The small molecule below binds the protein below.
Small molecule (SMILES): CC(=O)N[C@@H]1[C@@H](O)[C@H](O)[C@@H](CO)O[C@H]1O

Sequence of chain 1.E:
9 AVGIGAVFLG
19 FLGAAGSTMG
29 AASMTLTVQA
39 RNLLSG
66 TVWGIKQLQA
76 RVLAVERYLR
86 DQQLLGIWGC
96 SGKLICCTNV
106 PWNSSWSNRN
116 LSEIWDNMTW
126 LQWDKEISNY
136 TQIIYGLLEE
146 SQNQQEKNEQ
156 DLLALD

Binding-site contacts:
Ligand atom C8 contacts residue ASN58 of chain 1.F at 4.4 Å.
Ligand atom C4 contacts residue ASN58 of chain 1.F at 4.2 Å.
Ligand atom C2 contacts residue ASN58 of chain 1.F at 2.5 Å.
Ligand atom C7 contacts residue GLY24 of chain 1.E at 3.8 Å.
Ligand atom O7 contacts residue GLY57 of chain 1.F at 4.2 Å.
Ligand atom C2 contacts residue GLY24 of chain 1.E at 4.3 Å.
Ligand atom N2 contacts residue GLY24 of chain 1.E at 4.4 Å.
Ligand atom C5 contacts residue ASN58 of chain 1.F at 3.7 Å.
Ligand atom C7 contacts residue GLY57 of chain 1.F at 4.1 Å.
Ligand atom O7 contacts residue ASN58 of chain 1.F at 3.1 Å (h-bond).
Ligand atom C7 contacts residue ASN58 of chain 1.F at 3.4 Å.
Ligand atom O5 contacts residue ASN58 of chain 1.F at 2.4 Å (h-bond).
Ligand atom C8 contacts residue GLY57 of chain 1.F at 3.7 Å.
Ligand atom C1 contacts residue GLY24 of chain 1.E at 4.4 Å.
Ligand atom C1 contacts residue ASN58 of chain 1.F at 1.4 Å.
Ligand atom O7 contacts residue GLY24 of chain 1.E at 2.6 Å (h-bond).
Ligand atom O7 contacts residue SER25 of chain 1.E at 3.8 Å.
Ligand atom N2 contacts residue ASN58 of chain 1.F at 2.9 Å (h-bond).
Ligand atom C3 contacts residue ASN58 of chain 1.F at 3.8 Å.

Sequence of chain 1.F:
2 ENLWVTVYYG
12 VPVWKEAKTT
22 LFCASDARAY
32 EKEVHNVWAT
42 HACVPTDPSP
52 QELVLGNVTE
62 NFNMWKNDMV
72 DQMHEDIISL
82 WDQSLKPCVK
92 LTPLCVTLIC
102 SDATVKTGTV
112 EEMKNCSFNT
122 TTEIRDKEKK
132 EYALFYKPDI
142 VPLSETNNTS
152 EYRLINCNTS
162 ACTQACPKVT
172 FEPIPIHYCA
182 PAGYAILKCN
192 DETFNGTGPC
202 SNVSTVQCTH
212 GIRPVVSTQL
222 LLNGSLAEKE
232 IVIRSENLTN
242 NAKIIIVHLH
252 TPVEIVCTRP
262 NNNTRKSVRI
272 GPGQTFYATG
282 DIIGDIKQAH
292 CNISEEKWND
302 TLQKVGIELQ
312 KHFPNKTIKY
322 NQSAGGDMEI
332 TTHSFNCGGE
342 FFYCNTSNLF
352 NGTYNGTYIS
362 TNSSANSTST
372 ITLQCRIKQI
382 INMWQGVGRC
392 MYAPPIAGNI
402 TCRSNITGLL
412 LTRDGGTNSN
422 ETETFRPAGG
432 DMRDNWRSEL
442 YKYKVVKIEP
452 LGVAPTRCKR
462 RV